This protein binds this small molecule.
Small molecule (SMILES): CC(=O)NCCCC[C@H](NC(=O)CNC(=O)CNC(=O)[C@@H](NC(=O)[C@H](COP(=O)(O)O)NC(=O)[C@H](CCCCNC(C)=O)NC(=O)[C@H](C)NC(=O)[C@H](C)N)[C@@H](C)O)C(=O)N[C@@H](C)C=O

Sequence of chain 1.B:
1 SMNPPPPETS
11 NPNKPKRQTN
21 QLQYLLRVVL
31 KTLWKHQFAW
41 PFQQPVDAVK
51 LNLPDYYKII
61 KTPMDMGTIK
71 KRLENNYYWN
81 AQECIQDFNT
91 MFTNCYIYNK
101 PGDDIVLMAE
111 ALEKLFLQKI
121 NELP

Binding-site contacts:
Ligand atom CH3 contacts residue ILE105 of chain 1.B at 3.6 Å (hydrophobic).
Ligand atom C contacts residue TRP40 of chain 1.B at 4.0 Å (hydrophobic).
Ligand atom NZ contacts residue TRP40 of chain 1.B at 3.7 Å.
Ligand atom CG contacts residue LEU53 of chain 1.B at 3.8 Å (hydrophobic).
Ligand atom CH contacts residue TRP40 of chain 1.B at 3.5 Å (hydrophobic).
Ligand atom O contacts residue TRP40 of chain 1.B at 3.3 Å.
Ligand atom N contacts residue LEU51 of chain 1.B at 3.8 Å.
Ligand atom CG contacts residue ASN99 of chain 1.B at 3.6 Å.
Ligand atom CD contacts residue ASN99 of chain 1.B at 4.0 Å.
Ligand atom CA contacts residue TRP40 of chain 1.B at 3.6 Å (hydrophobic).
Ligand atom CH contacts residue ILE105 of chain 1.B at 3.4 Å (hydrophobic).
Ligand atom N contacts residue TRP40 of chain 1.B at 3.5 Å.
Ligand atom CB contacts residue ASP103 of chain 1.B at 4.0 Å.
Ligand atom CG contacts residue TYR98 of chain 1.B at 4.0 Å (hydrophobic).
Ligand atom CA contacts residue ASP104 of chain 1.B at 4.0 Å.
Ligand atom OH contacts residue TRP40 of chain 1.B at 3.6 Å.
Ligand atom C contacts residue TRP40 of chain 1.B at 3.7 Å (hydrophobic).
Ligand atom CH3 contacts residue VAL46 of chain 1.B at 3.8 Å (hydrophobic).
Ligand atom C contacts residue TRP40 of chain 1.B at 3.8 Å (hydrophobic).
Ligand atom CH3 contacts residue TRP40 of chain 1.B at 3.1 Å (hydrophobic).
Ligand atom CD contacts residue ILE105 of chain 1.B at 3.9 Å (hydrophobic).
Ligand atom CG contacts residue TRP40 of chain 1.B at 4.1 Å (hydrophobic).
Ligand atom CA contacts residue LEU51 of chain 1.B at 3.9 Å (hydrophobic).
Ligand atom N contacts residue ASP104 of chain 1.B at 4.0 Å.
Ligand atom CD contacts residue TRP40 of chain 1.B at 3.9 Å (hydrophobic).
Ligand atom N contacts residue TRP40 of chain 1.B at 4.0 Å.
Ligand atom O contacts residue LEU51 of chain 1.B at 4.0 Å.
Ligand atom CH contacts residue VAL46 of chain 1.B at 4.0 Å (hydrophobic).
Ligand atom O contacts residue ILE105 of chain 1.B at 3.4 Å.
Ligand atom CH3 contacts residue PRO41 of chain 1.B at 3.7 Å (hydrophobic).
Ligand atom NZ contacts residue ILE105 of chain 1.B at 3.6 Å.
Ligand atom O contacts residue TRP40 of chain 1.B at 3.6 Å.
Ligand atom O contacts residue PRO41 of chain 1.B at 3.4 Å.
Ligand atom CA contacts residue TRP40 of chain 1.B at 3.9 Å (hydrophobic).
Ligand atom OH contacts residue ILE105 of chain 1.B at 3.5 Å.
Ligand atom CB contacts residue ASP104 of chain 1.B at 3.4 Å.
Ligand atom C contacts residue ILE105 of chain 1.B at 4.1 Å (hydrophobic).
Ligand atom OH contacts residue ASN99 of chain 1.B at 3.0 Å (h-bond).
Ligand atom CE contacts residue LEU53 of chain 1.B at 4.0 Å (hydrophobic).
Ligand atom NZ contacts residue VAL46 of chain 1.B at 3.8 Å.